Binding-site contacts:
Ligand atom C15 contacts residue ILE497 of chain 1.D at 3.9 Å (hydrophobic).
Ligand atom C10 contacts residue SER444 of chain 1.D at 3.6 Å.
Ligand atom O03 contacts residue GLU501 of chain 1.D at 3.0 Å (salt-bridge).
Ligand atom C09 contacts residue ILE497 of chain 1.D at 4.3 Å (hydrophobic).
Ligand atom O03 contacts residue ILE497 of chain 1.D at 4.3 Å.
Ligand atom C14 contacts residue TYR565 of chain 1.D at 4.3 Å (hydrophobic).
Ligand atom C09 contacts residue TRP493 of chain 1.D at 4.5 Å (hydrophobic).
Ligand atom O03 contacts residue LYS500 of chain 1.D at 3.4 Å.
Ligand atom O01 contacts residue ILE497 of chain 1.D at 3.4 Å.
Ligand atom C06 contacts residue MET706 of chain 1.D at 4.0 Å (hydrophobic).
Ligand atom C16 contacts residue CYS496 of chain 1.D at 4.5 Å (hydrophobic).
Ligand atom C05 contacts residue MET706 of chain 1.D at 3.7 Å (hydrophobic).
Ligand atom C11 contacts residue SER444 of chain 1.D at 3.6 Å.
Ligand atom C07 contacts residue ILE497 of chain 1.D at 4.4 Å (hydrophobic).
Ligand atom C15 contacts residue LYS500 of chain 1.D at 4.1 Å.
Ligand atom C16 contacts residue TRP493 of chain 1.D at 4.2 Å (hydrophobic).
Ligand atom C04 contacts residue ILE497 of chain 1.D at 4.3 Å (hydrophobic).
Ligand atom C08 contacts residue MET706 of chain 1.D at 4.1 Å (hydrophobic).
Ligand atom C04 contacts residue MET706 of chain 1.D at 3.6 Å (hydrophobic).
Ligand atom C07 contacts residue TYR565 of chain 1.D at 4.2 Å (hydrophobic).
Ligand atom C12 contacts residue TYR565 of chain 1.D at 3.4 Å (hydrophobic).
Ligand atom C15 contacts residue GLU501 of chain 1.D at 4.0 Å.
Ligand atom C06 contacts residue ILE497 of chain 1.D at 3.7 Å (hydrophobic).
Ligand atom C14 contacts residue GLU501 of chain 1.D at 4.2 Å.
Ligand atom C10 contacts residue TYR565 of chain 1.D at 4.1 Å (hydrophobic).
Ligand atom O01 contacts residue LYS500 of chain 1.D at 4.1 Å.

Sequence of chain 1.D:
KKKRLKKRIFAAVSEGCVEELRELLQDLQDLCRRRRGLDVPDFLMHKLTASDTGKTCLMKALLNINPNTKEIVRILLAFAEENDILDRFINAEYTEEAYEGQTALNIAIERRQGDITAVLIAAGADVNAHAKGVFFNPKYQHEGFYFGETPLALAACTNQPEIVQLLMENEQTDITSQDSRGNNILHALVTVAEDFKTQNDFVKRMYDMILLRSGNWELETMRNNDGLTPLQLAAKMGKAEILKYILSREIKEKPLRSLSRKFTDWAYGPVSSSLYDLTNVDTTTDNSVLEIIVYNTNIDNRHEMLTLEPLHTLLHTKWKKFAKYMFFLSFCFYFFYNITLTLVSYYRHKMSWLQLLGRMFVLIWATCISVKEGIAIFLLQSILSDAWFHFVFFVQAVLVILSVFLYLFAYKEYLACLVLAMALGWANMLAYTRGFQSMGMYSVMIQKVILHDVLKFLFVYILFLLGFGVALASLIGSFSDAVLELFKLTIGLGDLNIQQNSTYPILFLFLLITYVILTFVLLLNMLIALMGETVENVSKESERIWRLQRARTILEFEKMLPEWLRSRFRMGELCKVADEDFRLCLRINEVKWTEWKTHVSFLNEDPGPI

This small molecule binds to this protein.
Small molecule (SMILES): COc1ccc2ccc(=O)oc2c1CC=C(C)C